Sequence of chain 43.B:
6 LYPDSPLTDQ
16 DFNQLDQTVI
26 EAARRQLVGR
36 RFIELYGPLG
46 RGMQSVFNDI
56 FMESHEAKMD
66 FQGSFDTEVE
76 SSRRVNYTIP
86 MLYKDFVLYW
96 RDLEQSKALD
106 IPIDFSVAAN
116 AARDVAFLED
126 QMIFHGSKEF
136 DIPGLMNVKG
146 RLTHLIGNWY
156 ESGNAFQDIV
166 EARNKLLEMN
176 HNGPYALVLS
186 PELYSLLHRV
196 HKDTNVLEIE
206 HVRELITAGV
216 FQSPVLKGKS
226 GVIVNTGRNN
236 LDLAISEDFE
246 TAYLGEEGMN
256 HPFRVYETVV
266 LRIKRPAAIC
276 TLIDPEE

A small-molecule ligand and the protein it binds are described below.
Small molecule (SMILES): CC[C@H](C)[C@H](NC(=O)[C@H](CC(C)C)NC(=O)[C@H](CO)NC(=O)CNC(=O)[C@@H](NC(=O)[C@@H](N)[C@@H](C)O)C(C)C)C(=O)N[C@H](C=O)CCC(N)=O

Binding-site contacts:
Ligand atom O contacts residue ILE25 of chain 43.B at 3.8 Å.
Ligand atom N contacts residue ASP243 of chain 43.B at 2.6 Å (salt-bridge).
Ligand atom CB contacts residue ARG36 of chain 43.B at 3.4 Å.
Ligand atom O contacts residue ARG29 of chain 43.B at 3.2 Å (salt-bridge).
Ligand atom C contacts residue ARG35 of chain 43.B at 3.9 Å.
Ligand atom OE1 contacts residue ARG36 of chain 43.B at 2.9 Å (salt-bridge).
Ligand atom O contacts residue ASP243 of chain 43.B at 4.1 Å.
Ligand atom CD1 contacts residue LEU40 of chain 43.B at 3.6 Å (hydrophobic).
Ligand atom C contacts residue ASP243 of chain 43.B at 3.5 Å.
Ligand atom CD1 contacts residue ARG35 of chain 43.B at 4.0 Å.
Ligand atom N contacts residue PRO43 of chain 43.B at 4.0 Å.
Ligand atom CG2 contacts residue ARG35 of chain 43.B at 3.4 Å.
Ligand atom N contacts residue ASP243 of chain 43.B at 3.2 Å (salt-bridge).
Ligand atom CG1 contacts residue ARG36 of chain 43.B at 4.0 Å.
Ligand atom OE1 contacts residue PHE37 of chain 43.B at 3.7 Å.
Ligand atom CD contacts residue ARG36 of chain 43.B at 3.7 Å.
Ligand atom O contacts residue PRO43 of chain 43.B at 3.8 Å.
Ligand atom CG1 contacts residue ASP243 of chain 43.B at 3.2 Å.
Ligand atom CD1 contacts residue ARG36 of chain 43.B at 3.6 Å.
Ligand atom CG contacts residue ARG36 of chain 43.B at 3.8 Å.
Ligand atom O contacts residue ARG35 of chain 43.B at 2.7 Å (salt-bridge).
Ligand atom C contacts residue ARG29 of chain 43.B at 3.9 Å.
Ligand atom CA contacts residue ARG29 of chain 43.B at 3.8 Å.
Ligand atom CD1 contacts residue ARG29 of chain 43.B at 3.5 Å.
Ligand atom O contacts residue GLU39 of chain 43.B at 3.0 Å (salt-bridge).
Ligand atom CD contacts residue GLU39 of chain 43.B at 3.2 Å.
Ligand atom CB contacts residue ASP243 of chain 43.B at 4.0 Å.
Ligand atom N contacts residue ARG35 of chain 43.B at 4.0 Å.
Ligand atom N contacts residue ARG29 of chain 43.B at 4.2 Å.
Ligand atom CA contacts residue ASP243 of chain 43.B at 3.6 Å.
Ligand atom CG2 contacts residue ARG36 of chain 43.B at 4.1 Å.
Ligand atom O contacts residue ARG35 of chain 43.B at 4.0 Å.
Ligand atom CG2 contacts residue PRO43 of chain 43.B at 3.8 Å (hydrophobic).
Ligand atom NE2 contacts residue GLU39 of chain 43.B at 2.9 Å (salt-bridge).
Ligand atom OE1 contacts residue GLU39 of chain 43.B at 3.1 Å (salt-bridge).
Ligand atom C contacts residue GLU39 of chain 43.B at 3.6 Å.
Ligand atom CA contacts residue ASP243 of chain 43.B at 3.5 Å.
Ligand atom CD2 contacts residue LEU40 of chain 43.B at 4.1 Å (hydrophobic).
Ligand atom CA contacts residue ARG29 of chain 43.B at 4.1 Å.
Ligand atom C contacts residue ASP243 of chain 43.B at 3.8 Å.